Binding-site contacts:
Ligand atom O4' contacts residue ARG377 of chain 1.A at 3.7 Å.
Ligand atom C1' contacts residue SER417 of chain 1.A at 3.7 Å.
Ligand atom O2' contacts residue TYR327 of chain 1.A at 2.8 Å (h-bond).
Ligand atom O2' contacts residue GLY328 of chain 1.A at 3.5 Å.
Ligand atom OP1 contacts residue SER133 of chain 1.A at 3.2 Å (h-bond).
Ligand atom O2' contacts residue LEU375 of chain 1.A at 3.3 Å.
Ligand atom C4' contacts residue TYR327 of chain 1.A at 3.8 Å (hydrophobic).
Ligand atom O2' contacts residue ASN410 of chain 1.A at 3.4 Å (h-bond).
Ligand atom C4' contacts residue ASN410 of chain 1.A at 3.8 Å.
Ligand atom OP1 contacts residue LYS376 of chain 1.A at 3.9 Å.
Ligand atom C5' contacts residue LYS376 of chain 1.A at 3.7 Å.
Ligand atom C1' contacts residue TYR327 of chain 1.A at 3.7 Å (hydrophobic).
Ligand atom C2 contacts residue ASP413 of chain 1.A at 3.9 Å.
Ligand atom O4' contacts residue SER417 of chain 1.A at 3.9 Å.
Ligand atom O4' contacts residue TYR327 of chain 1.A at 3.8 Å.
Ligand atom O3' contacts residue ASP329 of chain 1.A at 2.7 Å (salt-bridge).
Ligand atom N2 contacts residue ASP413 of chain 1.A at 3.0 Å (salt-bridge).
Ligand atom C4' contacts residue HIS414 of chain 1.A at 3.5 Å.
Ligand atom C4' contacts residue LEU375 of chain 1.A at 3.5 Å (hydrophobic).
Ligand atom OP1 contacts residue SER401 of chain 1.A at 2.7 Å (h-bond).
Ligand atom P contacts residue SER401 of chain 1.A at 3.7 Å.
Ligand atom C2' contacts residue TYR327 of chain 1.A at 3.8 Å (hydrophobic).
Ligand atom C5' contacts residue ASP330 of chain 1.A at 3.6 Å.
Ligand atom C3' contacts residue ASP329 of chain 1.A at 3.7 Å.
Ligand atom O3' contacts residue LYS376 of chain 1.A at 3.8 Å.
Ligand atom C3' contacts residue TYR327 of chain 1.A at 3.8 Å (hydrophobic).
Ligand atom C4' contacts residue ARG377 of chain 1.A at 3.8 Å.
Ligand atom C5' contacts residue ASN410 of chain 1.A at 3.3 Å.
Ligand atom O2' contacts residue HIS414 of chain 1.A at 3.8 Å.
Ligand atom OP1 contacts residue LYS376 of chain 1.A at 3.0 Å (salt-bridge).
Ligand atom O3' contacts residue TYR327 of chain 1.A at 3.1 Å (h-bond).
Ligand atom O3' contacts residue HIS414 of chain 1.A at 3.9 Å.
Ligand atom OP1 contacts residue LYS406 of chain 1.A at 3.7 Å.
Ligand atom C5' contacts residue HIS414 of chain 1.A at 3.6 Å.
Ligand atom OP2 contacts residue LYS406 of chain 1.A at 3.3 Å (salt-bridge).
Ligand atom N2 contacts residue TYR327 of chain 1.A at 3.1 Å (h-bond).
Ligand atom O3' contacts residue ASP330 of chain 1.A at 3.4 Å (salt-bridge).
Ligand atom O3' contacts residue SER401 of chain 1.A at 3.5 Å (h-bond).
Ligand atom O3' contacts residue LEU375 of chain 1.A at 3.5 Å.
Ligand atom O2' contacts residue SER417 of chain 1.A at 3.6 Å.

Sequence of chain 1.A:
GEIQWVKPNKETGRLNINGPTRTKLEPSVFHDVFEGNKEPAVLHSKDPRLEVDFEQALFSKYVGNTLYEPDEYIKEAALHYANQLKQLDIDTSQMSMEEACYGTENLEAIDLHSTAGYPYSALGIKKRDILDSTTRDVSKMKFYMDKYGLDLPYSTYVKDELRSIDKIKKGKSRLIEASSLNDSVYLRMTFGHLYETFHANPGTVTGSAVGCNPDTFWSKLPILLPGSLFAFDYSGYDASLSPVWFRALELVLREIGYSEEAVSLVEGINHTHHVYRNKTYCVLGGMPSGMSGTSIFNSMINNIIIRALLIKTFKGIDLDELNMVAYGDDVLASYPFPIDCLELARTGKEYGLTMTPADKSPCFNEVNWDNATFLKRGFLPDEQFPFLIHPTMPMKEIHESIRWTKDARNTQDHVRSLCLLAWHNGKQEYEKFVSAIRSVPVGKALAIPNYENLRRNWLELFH

The small molecule below binds the protein below.
Small molecule (SMILES): Nc1nc(=O)c2ncn([C@@H]3O[C@H](CO[P](=O)(O)O[C@H]4[C@@H](O)[C@H](n5cnc6c(N)ncnc65)O[C@@H]4CO[P](=O)(O)O[C@H]4[C@@H](O)[C@H](n5cnc6c(=O)nc(N)[nH]c65)O[C@@H]4CO[P](=O)(O)O[C@H]4[C@@H](O)[C@H](n5cnc6c(N)ncnc65)O[C@@H]4CO[P](=O)(O)O[C@H]4[C@@H](O)[C@H](n5cnc6c(=O)nc(N)[nH]c65)O[C@@H]4CO[P](=O)(O)O[C@H]4[C@@H](O)[C@H](n5cnc6c(N)ncnc65)O[C@@H]4CO[P](=O)(O)O[C@H]4[C@@H](O)[C@H](n5cnc6c(=O)nc(N)[nH]c65)O[C@@H]4COP(=O)=O)[C@@H](O[P](=O)(O)OC[C@H]4O[C@@H](n5cnc6c(N)ncnc65)[C@H](O)[C@@H]4O)[C@H]3O)c2[nH]1